Sequence of chain 1.B:
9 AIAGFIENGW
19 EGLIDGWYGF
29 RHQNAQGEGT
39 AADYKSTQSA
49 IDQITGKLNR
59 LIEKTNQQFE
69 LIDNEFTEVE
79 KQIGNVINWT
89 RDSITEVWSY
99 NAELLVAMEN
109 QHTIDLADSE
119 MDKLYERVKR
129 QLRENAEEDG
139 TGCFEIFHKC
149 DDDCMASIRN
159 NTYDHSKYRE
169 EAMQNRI

Binding-site contacts:
Ligand atom C2 contacts residue ASN158 of chain 1.B at 2.4 Å.
Ligand atom C4 contacts residue ASN158 of chain 1.B at 4.2 Å.
Ligand atom C8 contacts residue THR160 of chain 1.B at 3.2 Å.
Ligand atom C5 contacts residue ASN158 of chain 1.B at 3.7 Å.
Ligand atom C7 contacts residue ASN158 of chain 1.B at 3.5 Å.
Ligand atom O7 contacts residue THR160 of chain 1.B at 4.1 Å.
Ligand atom C1 contacts residue ALA154 of chain 1.B at 4.0 Å (hydrophobic).
Ligand atom N2 contacts residue THR160 of chain 1.B at 4.3 Å.
Ligand atom C1 contacts residue ASN158 of chain 1.B at 1.4 Å.
Ligand atom C3 contacts residue ASN158 of chain 1.B at 3.8 Å.
Ligand atom C7 contacts residue THR160 of chain 1.B at 3.7 Å.
Ligand atom O5 contacts residue ASN158 of chain 1.B at 2.4 Å (h-bond).
Ligand atom N2 contacts residue ASN158 of chain 1.B at 2.8 Å (h-bond).
Ligand atom O6 contacts residue ASN158 of chain 1.B at 4.2 Å.
Ligand atom O7 contacts residue ASN158 of chain 1.B at 3.9 Å.

A small-molecule ligand and the protein it binds are described below.
Small molecule (SMILES): CC(=O)N[C@@H]1[C@@H](O)[C@H](O)[C@@H](CO)O[C@H]1O